Sequence of chain 1.A:
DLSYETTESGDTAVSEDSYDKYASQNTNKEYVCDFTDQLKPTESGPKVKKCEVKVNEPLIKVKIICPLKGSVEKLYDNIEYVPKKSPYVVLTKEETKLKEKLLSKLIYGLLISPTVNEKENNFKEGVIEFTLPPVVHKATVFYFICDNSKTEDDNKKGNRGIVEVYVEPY

Sequence of chain 1.B:
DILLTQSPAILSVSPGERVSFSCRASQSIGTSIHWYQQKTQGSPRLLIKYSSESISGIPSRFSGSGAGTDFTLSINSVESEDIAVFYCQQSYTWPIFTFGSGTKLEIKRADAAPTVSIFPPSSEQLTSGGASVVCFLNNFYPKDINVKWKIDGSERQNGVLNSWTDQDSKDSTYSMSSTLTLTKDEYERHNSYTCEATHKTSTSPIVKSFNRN

Binding-site contacts:
Ligand atom O3 contacts residue SER56 of chain 1.B at 4.3 Å.
Ligand atom C3 contacts residue SER54 of chain 1.B at 3.2 Å.
Ligand atom C2 contacts residue SER54 of chain 1.B at 4.4 Å.
Ligand atom O3 contacts residue SER54 of chain 1.B at 3.2 Å (h-bond).
Ligand atom C1 contacts residue GLU62 of chain 1.A at 4.3 Å.
Ligand atom O3 contacts residue ILE55 of chain 1.B at 3.2 Å (h-bond).
Ligand atom C3 contacts residue ILE55 of chain 1.B at 4.1 Å (hydrophobic).

This protein binds this small molecule.
Small molecule (SMILES): OCCCO